This small molecule binds to this protein.
Small molecule (SMILES): CC(=O)N[C@H]1[C@H](O[C@H]2[C@H](O)[C@@H](NC(C)=O)CO[C@@H]2CO)O[C@H](CO)[C@@H](O[C@@H]2O[C@H](CO[C@H]3O[C@H](CO)[C@@H](O)[C@H](O)[C@@H]3O[C@@H]3O[C@H](CO)[C@@H](O)[C@H](O)[C@H]3NC(C)=O)[C@@H](O)[C@H](O)[C@@H]2O)[C@@H]1O

Sequence of chain 1.B:
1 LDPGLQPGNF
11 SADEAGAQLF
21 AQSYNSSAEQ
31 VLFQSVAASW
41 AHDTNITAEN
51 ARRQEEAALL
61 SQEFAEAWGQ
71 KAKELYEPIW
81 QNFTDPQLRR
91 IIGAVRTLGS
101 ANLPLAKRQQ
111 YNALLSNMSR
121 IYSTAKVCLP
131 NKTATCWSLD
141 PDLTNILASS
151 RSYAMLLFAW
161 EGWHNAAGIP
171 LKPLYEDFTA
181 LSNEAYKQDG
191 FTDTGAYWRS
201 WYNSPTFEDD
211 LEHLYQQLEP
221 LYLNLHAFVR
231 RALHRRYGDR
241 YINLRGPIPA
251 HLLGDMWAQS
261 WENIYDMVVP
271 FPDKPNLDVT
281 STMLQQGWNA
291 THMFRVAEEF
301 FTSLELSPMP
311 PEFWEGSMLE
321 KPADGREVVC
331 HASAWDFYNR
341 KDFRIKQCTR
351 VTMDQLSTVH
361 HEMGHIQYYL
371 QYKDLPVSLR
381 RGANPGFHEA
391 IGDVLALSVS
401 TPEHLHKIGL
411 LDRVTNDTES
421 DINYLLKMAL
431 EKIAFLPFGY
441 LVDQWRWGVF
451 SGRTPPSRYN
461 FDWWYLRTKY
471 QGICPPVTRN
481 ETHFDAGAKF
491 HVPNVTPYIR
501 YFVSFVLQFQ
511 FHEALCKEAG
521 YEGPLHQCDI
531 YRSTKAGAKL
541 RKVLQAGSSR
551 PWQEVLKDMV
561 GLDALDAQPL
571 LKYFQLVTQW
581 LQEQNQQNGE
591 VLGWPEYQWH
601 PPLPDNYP

Binding-site contacts:
Ligand atom O7 contacts residue GLU29 of chain 1.B at 4.4 Å.
Ligand atom O7 contacts residue ARG340 of chain 1.B at 3.5 Å.
Ligand atom C5 contacts residue LYS341 of chain 1.B at 3.9 Å.
Ligand atom C7 contacts residue ASN25 of chain 1.B at 4.1 Å.
Ligand atom C7 contacts residue ARG340 of chain 1.B at 4.2 Å.
Ligand atom C8 contacts residue PRO376 of chain 1.B at 3.5 Å (hydrophobic).
Ligand atom O4 contacts residue LYS341 of chain 1.B at 3.4 Å.
Ligand atom C6 contacts residue LYS341 of chain 1.B at 3.7 Å.
Ligand atom O5 contacts residue ASN25 of chain 1.B at 2.3 Å (h-bond).
Ligand atom C6 contacts residue GLU29 of chain 1.B at 3.1 Å.
Ligand atom O5 contacts residue ARG340 of chain 1.B at 3.3 Å (salt-bridge).
Ligand atom C4 contacts residue ASN25 of chain 1.B at 4.1 Å.
Ligand atom C1 contacts residue ARG340 of chain 1.B at 3.6 Å.
Ligand atom O6 contacts residue ARG340 of chain 1.B at 3.4 Å (salt-bridge).
Ligand atom C6 contacts residue ARG340 of chain 1.B at 4.3 Å.
Ligand atom C6 contacts residue SER26 of chain 1.B at 4.3 Å.
Ligand atom C5 contacts residue ASN25 of chain 1.B at 3.6 Å.
Ligand atom O5 contacts residue GLU29 of chain 1.B at 3.6 Å (salt-bridge).
Ligand atom C7 contacts residue PRO376 of chain 1.B at 4.5 Å (hydrophobic).
Ligand atom O6 contacts residue SER26 of chain 1.B at 3.2 Å (h-bond).
Ligand atom C2 contacts residue ASN25 of chain 1.B at 2.4 Å.
Ligand atom C2 contacts residue ARG340 of chain 1.B at 3.7 Å.
Ligand atom N2 contacts residue ARG340 of chain 1.B at 4.0 Å.
Ligand atom C5 contacts residue GLU29 of chain 1.B at 3.4 Å.
Ligand atom O3 contacts residue ARG340 of chain 1.B at 3.2 Å (salt-bridge).
Ligand atom C1 contacts residue GLU29 of chain 1.B at 3.9 Å.
Ligand atom N2 contacts residue ASN25 of chain 1.B at 3.0 Å (h-bond).
Ligand atom O5 contacts residue SER26 of chain 1.B at 3.6 Å (h-bond).
Ligand atom N2 contacts residue PRO376 of chain 1.B at 4.2 Å.
Ligand atom C1 contacts residue ASN25 of chain 1.B at 1.4 Å.
Ligand atom C8 contacts residue ASP374 of chain 1.B at 3.8 Å.
Ligand atom C8 contacts residue GLU29 of chain 1.B at 4.4 Å.
Ligand atom C1 contacts residue SER26 of chain 1.B at 4.2 Å.
Ligand atom C3 contacts residue ASN25 of chain 1.B at 3.8 Å.
Ligand atom C4 contacts residue ARG340 of chain 1.B at 4.1 Å.
Ligand atom C5 contacts residue ARG340 of chain 1.B at 4.2 Å.
Ligand atom O4 contacts residue ARG340 of chain 1.B at 3.2 Å (salt-bridge).
Ligand atom C3 contacts residue ARG340 of chain 1.B at 3.3 Å.
Ligand atom C8 contacts residue LEU375 of chain 1.B at 4.0 Å (hydrophobic).
Ligand atom O6 contacts residue GLU29 of chain 1.B at 4.3 Å.